Sequence of chain 1.MA:
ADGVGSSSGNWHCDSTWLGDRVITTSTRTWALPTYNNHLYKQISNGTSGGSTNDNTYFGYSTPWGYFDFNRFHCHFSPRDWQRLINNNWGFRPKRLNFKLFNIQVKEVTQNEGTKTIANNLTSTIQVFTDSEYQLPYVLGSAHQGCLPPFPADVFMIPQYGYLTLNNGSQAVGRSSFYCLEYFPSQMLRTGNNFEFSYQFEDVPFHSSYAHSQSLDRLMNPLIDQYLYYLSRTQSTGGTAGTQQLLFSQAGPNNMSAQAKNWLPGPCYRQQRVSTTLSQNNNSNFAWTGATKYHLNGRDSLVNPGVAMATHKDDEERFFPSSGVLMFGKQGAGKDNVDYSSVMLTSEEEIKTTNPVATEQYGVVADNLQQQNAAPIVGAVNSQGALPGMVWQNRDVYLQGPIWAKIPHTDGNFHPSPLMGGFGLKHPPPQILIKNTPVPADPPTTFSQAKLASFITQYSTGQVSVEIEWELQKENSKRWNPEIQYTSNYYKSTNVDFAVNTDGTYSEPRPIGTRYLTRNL

Binding-site contacts:
Ligand atom C4' contacts residue DA1 of chain 1.HE at 3.9 Å.
Ligand atom O5' contacts residue ASP202 of chain 1.MA at 4.4 Å.
Ligand atom O4' contacts residue ARG92 of chain 1.MA at 4.2 Å.
Ligand atom C1' contacts residue ARG92 of chain 1.MA at 4.4 Å.
Ligand atom O4' contacts residue PRO204 of chain 1.MA at 3.6 Å (h-bond).
Ligand atom C3' contacts residue DA1 of chain 1.HE at 2.6 Å.
Ligand atom C1' contacts residue PRO204 of chain 1.MA at 3.7 Å (hydrophobic).
Ligand atom C4' contacts residue PRO204 of chain 1.MA at 3.6 Å (hydrophobic).
Ligand atom C5 contacts residue ARG92 of chain 1.MA at 4.3 Å.
Ligand atom O3' contacts residue DA1 of chain 1.HE at 1.6 Å.
Ligand atom C5 contacts residue PHE205 of chain 1.MA at 4.2 Å (hydrophobic).
Ligand atom N1 contacts residue ARG92 of chain 1.MA at 4.0 Å.
Ligand atom C6 contacts residue PHE205 of chain 1.MA at 4.4 Å (hydrophobic).
Ligand atom C1' contacts residue VAL203 of chain 1.MA at 4.1 Å (hydrophobic).
Ligand atom C4 contacts residue ARG92 of chain 1.MA at 4.4 Å.
Ligand atom C2' contacts residue DA1 of chain 1.HE at 3.3 Å.
Ligand atom C4' contacts residue VAL203 of chain 1.MA at 4.2 Å (hydrophobic).
Ligand atom C2 contacts residue ARG92 of chain 1.MA at 4.3 Å.
Ligand atom O4' contacts residue VAL203 of chain 1.MA at 3.6 Å.
Ligand atom C6 contacts residue ARG92 of chain 1.MA at 4.0 Å.
Ligand atom C5' contacts residue ASP202 of chain 1.MA at 4.0 Å.
Ligand atom C5' contacts residue PRO204 of chain 1.MA at 4.3 Å (hydrophobic).
Ligand atom C2' contacts residue PRO204 of chain 1.MA at 4.3 Å (hydrophobic).

This small molecule binds to this protein.
Small molecule (SMILES): Nc1ccn([C@H]2C[C@H](O)[C@@H](COP(=O)(O)O)O2)c(=O)n1